Binding-site contacts:
Ligand atom N contacts residue GLY59 of chain 1.A at 3.1 Å (h-bond).
Ligand atom O contacts residue TYR291 of chain 1.B at 3.8 Å.
Ligand atom CB contacts residue TYR783 of chain 1.B at 3.6 Å (hydrophobic).
Ligand atom O contacts residue MET293 of chain 1.B at 3.3 Å.
Ligand atom CG2 contacts residue TYR291 of chain 1.B at 3.3 Å (hydrophobic).
Ligand atom OG contacts residue VAL746 of chain 1.B at 3.4 Å.
Ligand atom C contacts residue GLY59 of chain 1.A at 3.8 Å.
Ligand atom CA contacts residue GLY59 of chain 1.A at 3.5 Å.
Ligand atom CB contacts residue ASN686 of chain 1.B at 3.4 Å.
Ligand atom O contacts residue ASN883 of chain 1.B at 3.1 Å (h-bond).
Ligand atom O contacts residue PHE784 of chain 1.B at 3.2 Å.
Ligand atom N contacts residue ASN686 of chain 1.B at 3.0 Å (h-bond).
Ligand atom OG1 contacts residue PHE784 of chain 1.B at 3.6 Å.
Ligand atom OG1 contacts residue ASN60 of chain 1.A at 3.1 Å (h-bond).
Ligand atom N contacts residue TYR291 of chain 1.B at 3.0 Å (h-bond).
Ligand atom CB contacts residue ASN60 of chain 1.A at 3.5 Å.
Ligand atom CA contacts residue TYR291 of chain 1.B at 3.4 Å (hydrophobic).
Ligand atom N contacts residue ASN883 of chain 1.B at 3.6 Å.
Ligand atom O contacts residue ASN686 of chain 1.B at 3.6 Å (h-bond).
Ligand atom CG2 contacts residue ARG78 of chain 1.A at 3.5 Å.
Ligand atom CG2 contacts residue THR687 of chain 1.B at 3.8 Å.
Ligand atom OG1 contacts residue TYR291 of chain 1.B at 3.5 Å.
Ligand atom O contacts residue MET293 of chain 1.B at 3.4 Å.
Ligand atom O contacts residue THR687 of chain 1.B at 3.6 Å.
Ligand atom OG1 contacts residue ILE72 of chain 1.A at 3.7 Å.
Ligand atom CB contacts residue ASN780 of chain 1.B at 3.7 Å.
Ligand atom CA contacts residue ASN686 of chain 1.B at 3.6 Å.
Ligand atom CG2 contacts residue TYR783 of chain 1.B at 3.4 Å (hydrophobic).
Ligand atom CB contacts residue VAL884 of chain 1.B at 3.7 Å (hydrophobic).
Ligand atom C contacts residue ASN686 of chain 1.B at 3.6 Å.
Ligand atom OG1 contacts residue TYR292 of chain 1.B at 3.2 Å.
Ligand atom O contacts residue LYS886 of chain 1.B at 3.4 Å.
Ligand atom OG1 contacts residue ASN686 of chain 1.B at 2.7 Å (h-bond).
Ligand atom CG2 contacts residue PHE822 of chain 1.B at 3.6 Å (hydrophobic).
Ligand atom OG1 contacts residue VAL884 of chain 1.B at 3.3 Å.
Ligand atom OG1 contacts residue ASN883 of chain 1.B at 3.8 Å.
Ligand atom C contacts residue TYR291 of chain 1.B at 3.6 Å (hydrophobic).
Ligand atom OG1 contacts residue PHE298 of chain 1.B at 3.5 Å.
Ligand atom CA contacts residue ASN780 of chain 1.B at 3.7 Å.
Ligand atom N contacts residue TYR292 of chain 1.B at 3.7 Å.

Sequence of chain 1.A:
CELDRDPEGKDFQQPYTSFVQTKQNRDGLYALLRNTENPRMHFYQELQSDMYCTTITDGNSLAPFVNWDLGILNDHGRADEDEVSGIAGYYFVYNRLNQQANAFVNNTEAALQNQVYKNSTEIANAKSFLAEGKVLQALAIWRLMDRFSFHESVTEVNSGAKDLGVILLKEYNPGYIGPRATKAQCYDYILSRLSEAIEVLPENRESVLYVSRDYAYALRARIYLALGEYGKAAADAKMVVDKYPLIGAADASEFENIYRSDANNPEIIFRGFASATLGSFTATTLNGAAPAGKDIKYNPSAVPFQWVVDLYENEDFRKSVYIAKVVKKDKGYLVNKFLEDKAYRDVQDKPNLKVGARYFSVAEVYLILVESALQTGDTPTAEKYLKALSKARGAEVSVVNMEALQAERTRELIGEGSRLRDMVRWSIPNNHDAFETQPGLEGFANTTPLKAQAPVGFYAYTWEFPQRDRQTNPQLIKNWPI

This protein binds this small molecule.
Small molecule (SMILES): C[C@H](NC(=O)CNC(=O)CN)C(=O)N[C@H](C(=O)N[C@H](C(=O)N[C@@H](C)C(=O)N[C@H](C(=O)N[C@H](C(=O)N[C@H](C(=O)N[C@H](C(=O)N[C@@H](CO)C(=O)N[C@H](C(=O)N[C@H](C=O)CO)[C@@H](C)O)[C@@H](C)O)[C@@H](C)O)[C@@H](C)O)[C@@H](C)O)[C@@H](C)O)[C@@H](C)O

Sequence of chain 1.B:
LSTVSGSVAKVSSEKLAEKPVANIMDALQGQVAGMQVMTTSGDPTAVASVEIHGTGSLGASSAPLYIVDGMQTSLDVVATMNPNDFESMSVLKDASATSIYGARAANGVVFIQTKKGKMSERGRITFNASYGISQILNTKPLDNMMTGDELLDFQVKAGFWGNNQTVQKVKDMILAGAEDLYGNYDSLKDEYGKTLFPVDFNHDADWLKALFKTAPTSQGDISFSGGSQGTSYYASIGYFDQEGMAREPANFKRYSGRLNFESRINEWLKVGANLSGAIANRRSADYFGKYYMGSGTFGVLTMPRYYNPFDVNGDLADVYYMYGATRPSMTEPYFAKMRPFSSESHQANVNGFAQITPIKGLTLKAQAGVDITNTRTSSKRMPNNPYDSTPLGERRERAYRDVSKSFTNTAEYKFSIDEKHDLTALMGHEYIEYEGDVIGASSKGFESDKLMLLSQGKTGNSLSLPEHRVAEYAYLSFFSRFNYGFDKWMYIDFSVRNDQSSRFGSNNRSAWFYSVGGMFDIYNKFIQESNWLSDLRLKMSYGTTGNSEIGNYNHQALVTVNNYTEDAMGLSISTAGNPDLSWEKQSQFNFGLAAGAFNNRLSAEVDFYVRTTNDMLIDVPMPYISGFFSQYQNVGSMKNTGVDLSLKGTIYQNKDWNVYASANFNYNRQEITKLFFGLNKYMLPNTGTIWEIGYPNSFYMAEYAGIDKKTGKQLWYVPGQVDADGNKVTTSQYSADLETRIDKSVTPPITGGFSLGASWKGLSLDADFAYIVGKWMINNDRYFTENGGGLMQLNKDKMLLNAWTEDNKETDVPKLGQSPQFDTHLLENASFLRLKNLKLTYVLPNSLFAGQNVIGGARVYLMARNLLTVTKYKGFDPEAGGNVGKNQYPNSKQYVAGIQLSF